Binding-site contacts:
Ligand atom N12 contacts residue PHE114 of chain 1.A at 3.2 Å.
Ligand atom C19 contacts residue MET146 of chain 1.A at 3.7 Å (hydrophobic).
Ligand atom F21 contacts residue PHE188 of chain 1.A at 2.8 Å.
Ligand atom C05 contacts residue TRP107 of chain 1.A at 3.8 Å (hydrophobic).
Ligand atom C10 contacts residue TRP211 of chain 1.A at 3.8 Å (hydrophobic).
Ligand atom C13 contacts residue ASN180 of chain 1.A at 2.9 Å.
Ligand atom C19 contacts residue TRP142 of chain 1.A at 3.3 Å (hydrophobic).
Ligand atom C01 contacts residue VAL156 of chain 1.A at 3.4 Å (hydrophobic).
Ligand atom S09 contacts residue ASN183 of chain 1.A at 3.9 Å.
Ligand atom N11 contacts residue THR153 of chain 1.A at 3.5 Å (h-bond).
Ligand atom F21 contacts residue TRP142 of chain 1.A at 3.8 Å.
Ligand atom O22 contacts residue ASN183 of chain 1.A at 3.0 Å (h-bond).
Ligand atom C08 contacts residue TRP211 of chain 1.A at 3.8 Å (hydrophobic).
Ligand atom C17 contacts residue LEU187 of chain 1.A at 3.5 Å (hydrophobic).
Ligand atom C06 contacts residue THR153 of chain 1.A at 3.7 Å.
Ligand atom C06 contacts residue TRP107 of chain 1.A at 3.5 Å (hydrophobic).
Ligand atom C16 contacts residue PHE114 of chain 1.A at 3.4 Å (hydrophobic).
Ligand atom C20 contacts residue MET146 of chain 1.A at 3.2 Å (hydrophobic).
Ligand atom N04 contacts residue GLY110 of chain 1.A at 3.5 Å.
Ligand atom F21 contacts residue PHE118 of chain 1.A at 3.8 Å.
Ligand atom C01 contacts residue TRP107 of chain 1.A at 3.4 Å (hydrophobic).
Ligand atom C02 contacts residue VAL156 of chain 1.A at 3.8 Å (hydrophobic).
Ligand atom N12 contacts residue ASN180 of chain 1.A at 3.0 Å (h-bond).
Ligand atom O22 contacts residue ASN180 of chain 1.A at 3.5 Å (h-bond).
Ligand atom N04 contacts residue TRP107 of chain 1.A at 3.9 Å.
Ligand atom C08 contacts residue GLY110 of chain 1.A at 3.5 Å.
Ligand atom C14 contacts residue ASN180 of chain 1.A at 2.8 Å.
Ligand atom C02 contacts residue TYR152 of chain 1.A at 3.5 Å (hydrophobic).
Ligand atom C20 contacts residue TRP149 of chain 1.A at 3.6 Å (hydrophobic).
Ligand atom C17 contacts residue PHE114 of chain 1.A at 3.6 Å (hydrophobic).
Ligand atom C02 contacts residue TRP107 of chain 1.A at 3.7 Å (hydrophobic).
Ligand atom C08 contacts residue ILE111 of chain 1.A at 3.4 Å (hydrophobic).
Ligand atom C13 contacts residue PHE114 of chain 1.A at 3.7 Å (hydrophobic).
Ligand atom S09 contacts residue TRP211 of chain 1.A at 3.6 Å.
Ligand atom C01 contacts residue TYR152 of chain 1.A at 3.2 Å (hydrophobic).
Ligand atom C06 contacts residue TYR152 of chain 1.A at 3.6 Å (hydrophobic).
Ligand atom C10 contacts residue PHE114 of chain 1.A at 3.5 Å (hydrophobic).
Ligand atom C10 contacts residue ASN180 of chain 1.A at 3.9 Å.
Ligand atom S09 contacts residue ILE111 of chain 1.A at 3.4 Å.
Ligand atom C15 contacts residue PHE114 of chain 1.A at 3.9 Å (hydrophobic).

Sequence of chain 1.A:
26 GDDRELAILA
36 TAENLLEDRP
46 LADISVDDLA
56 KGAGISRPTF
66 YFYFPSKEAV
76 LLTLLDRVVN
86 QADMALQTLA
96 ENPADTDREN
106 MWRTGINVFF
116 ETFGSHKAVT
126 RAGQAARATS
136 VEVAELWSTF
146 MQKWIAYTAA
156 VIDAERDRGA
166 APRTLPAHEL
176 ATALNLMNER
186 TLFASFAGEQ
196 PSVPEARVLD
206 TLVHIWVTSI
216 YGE

A protein and the small-molecule ligand that binds it are described below.
Small molecule (SMILES): O=C(Cc1ccc(F)cc1)Nc1nc(-c2ccccn2)cs1